Sequence of chain 1.C:
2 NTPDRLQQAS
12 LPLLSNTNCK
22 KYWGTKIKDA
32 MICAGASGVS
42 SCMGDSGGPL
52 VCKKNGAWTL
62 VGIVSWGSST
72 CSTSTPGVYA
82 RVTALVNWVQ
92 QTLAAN

Sequence of chain 1.D:
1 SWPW

Sequence of chain 1.B:
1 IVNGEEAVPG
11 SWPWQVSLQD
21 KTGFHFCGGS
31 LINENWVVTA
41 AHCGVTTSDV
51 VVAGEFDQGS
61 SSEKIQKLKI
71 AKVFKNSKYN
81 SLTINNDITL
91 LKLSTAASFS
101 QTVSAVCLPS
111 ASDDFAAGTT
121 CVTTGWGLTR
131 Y

A protein and the small-molecule ligand that binds it are described below.
Small molecule (SMILES): CC(C)[C@H](NC(=O)CNC(=O)[C@@H]1CCCN1C(=O)[C@@H](N)[C@@H](C)O)C(=O)N[C@@H](Cc1ccc(O)cc1)C(=O)O

Binding-site contacts:
Ligand atom N contacts residue TRP2 of chain 1.D at 0.7 Å.
Ligand atom N contacts residue PRO3 of chain 1.D at 1.7 Å (h-bond).
Ligand atom CA contacts residue SER1 of chain 1.D at 1.6 Å.
Ligand atom CE2 contacts residue TRP4 of chain 1.D at 1.0 Å (hydrophobic).
Ligand atom CZ contacts residue TRP4 of chain 1.D at 0.8 Å (hydrophobic).
Ligand atom CA contacts residue TRP4 of chain 1.D at 1.1 Å (hydrophobic).
Ligand atom CG1 contacts residue PRO3 of chain 1.D at 1.0 Å (hydrophobic).
Ligand atom C contacts residue TRP4 of chain 1.D at 2.3 Å (hydrophobic).
Ligand atom CA contacts residue TRP2 of chain 1.D at 1.1 Å (hydrophobic).
Ligand atom C contacts residue TRP2 of chain 1.D at 1.1 Å (hydrophobic).
Ligand atom O contacts residue TRP2 of chain 1.D at 2.2 Å.
Ligand atom N contacts residue SER1 of chain 1.D at 2.2 Å (h-bond).
Ligand atom O contacts residue TRP4 of chain 1.D at 2.2 Å.
Ligand atom CE1 contacts residue TRP4 of chain 1.D at 0.6 Å (hydrophobic).
Ligand atom CB contacts residue PRO3 of chain 1.D at 0.9 Å (hydrophobic).
Ligand atom CA contacts residue SER1 of chain 1.D at 1.5 Å.
Ligand atom CB contacts residue SER1 of chain 1.D at 1.3 Å.
Ligand atom N contacts residue PRO3 of chain 1.D at 0.8 Å.
Ligand atom CA contacts residue PRO3 of chain 1.D at 1.8 Å (hydrophobic).
Ligand atom CD2 contacts residue TRP4 of chain 1.D at 0.8 Å (hydrophobic).
Ligand atom N contacts residue SER1 of chain 1.D at 1.3 Å.
Ligand atom CD1 contacts residue TRP4 of chain 1.D at 0.6 Å (hydrophobic).
Ligand atom CB contacts residue TRP4 of chain 1.D at 1.0 Å (hydrophobic).
Ligand atom O contacts residue GLY68 of chain 1.C at 2.0 Å (h-bond).
Ligand atom O contacts residue SER1 of chain 1.D at 1.3 Å (h-bond).
Ligand atom C contacts residue TRP4 of chain 1.D at 1.7 Å (hydrophobic).
Ligand atom CG2 contacts residue PRO3 of chain 1.D at 2.1 Å (hydrophobic).
Ligand atom N contacts residue TRP2 of chain 1.D at 1.7 Å (h-bond).
Ligand atom CA contacts residue TRP2 of chain 1.D at 0.8 Å (hydrophobic).
Ligand atom OH contacts residue TRP4 of chain 1.D at 1.1 Å.
Ligand atom OXT contacts residue TRP4 of chain 1.D at 1.4 Å (h-bond).
Ligand atom C contacts residue SER1 of chain 1.D at 1.0 Å.
Ligand atom C contacts residue PRO3 of chain 1.D at 1.2 Å (hydrophobic).
Ligand atom C contacts residue TRP2 of chain 1.D at 2.0 Å (hydrophobic).
Ligand atom CB contacts residue TRP2 of chain 1.D at 2.0 Å (hydrophobic).
Ligand atom O contacts residue TRP2 of chain 1.D at 1.5 Å (h-bond).
Ligand atom CG contacts residue TRP4 of chain 1.D at 0.6 Å (hydrophobic).
Ligand atom O contacts residue PRO3 of chain 1.D at 1.2 Å (h-bond).
Ligand atom N contacts residue TRP4 of chain 1.D at 1.1 Å (h-bond).
Ligand atom CA contacts residue PRO3 of chain 1.D at 0.9 Å (hydrophobic).